Binding-site contacts:
Ligand atom C5 contacts residue ASN154 of chain 2.A at 3.6 Å.
Ligand atom C7 contacts residue ASN154 of chain 2.A at 3.4 Å.
Ligand atom C5 contacts residue HIS104 of chain 2.B at 3.2 Å.
Ligand atom C6 contacts residue HIS104 of chain 2.B at 3.5 Å.
Ligand atom C4 contacts residue ASN154 of chain 2.A at 4.2 Å.
Ligand atom O7 contacts residue ASN154 of chain 2.A at 3.4 Å (h-bond).
Ligand atom C6 contacts residue VAL250 of chain 2.B at 4.3 Å (hydrophobic).
Ligand atom O5 contacts residue HIS104 of chain 2.B at 3.1 Å.
Ligand atom C1 contacts residue ASN154 of chain 2.A at 1.4 Å.
Ligand atom C8 contacts residue HIS104 of chain 2.B at 4.5 Å.
Ligand atom C1 contacts residue HIS104 of chain 2.B at 3.7 Å.
Ligand atom C3 contacts residue ASN154 of chain 2.A at 3.8 Å.
Ligand atom N2 contacts residue ASN154 of chain 2.A at 2.9 Å (h-bond).
Ligand atom C8 contacts residue ASN154 of chain 2.A at 3.7 Å.
Ligand atom O5 contacts residue ASN154 of chain 2.A at 2.3 Å (h-bond).
Ligand atom C2 contacts residue ASN154 of chain 2.A at 2.4 Å.
Ligand atom C4 contacts residue HIS104 of chain 2.B at 4.5 Å.

Sequence of chain 2.A:
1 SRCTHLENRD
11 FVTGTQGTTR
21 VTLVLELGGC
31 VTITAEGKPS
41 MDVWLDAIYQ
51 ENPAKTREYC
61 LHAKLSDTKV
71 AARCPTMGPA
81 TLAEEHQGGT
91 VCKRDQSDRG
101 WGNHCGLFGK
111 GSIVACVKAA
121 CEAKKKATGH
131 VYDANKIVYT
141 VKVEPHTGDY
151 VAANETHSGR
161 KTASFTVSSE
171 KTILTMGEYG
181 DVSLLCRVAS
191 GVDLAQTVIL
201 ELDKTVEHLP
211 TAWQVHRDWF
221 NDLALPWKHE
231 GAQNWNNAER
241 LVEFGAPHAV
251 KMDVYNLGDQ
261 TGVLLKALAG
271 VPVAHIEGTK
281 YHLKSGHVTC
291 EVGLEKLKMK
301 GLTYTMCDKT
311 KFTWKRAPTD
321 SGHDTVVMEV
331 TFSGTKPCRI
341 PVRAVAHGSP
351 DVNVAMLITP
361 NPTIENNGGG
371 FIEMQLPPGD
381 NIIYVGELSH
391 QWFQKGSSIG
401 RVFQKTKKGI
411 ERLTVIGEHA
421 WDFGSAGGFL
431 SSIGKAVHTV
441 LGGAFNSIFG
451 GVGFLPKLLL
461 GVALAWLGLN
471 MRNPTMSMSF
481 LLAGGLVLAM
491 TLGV

The protein below binds the small molecule below.
Small molecule (SMILES): CC(=O)N[C@H]1[C@H](O[C@H]2[C@H](O)[C@@H](NC(C)=O)CO[C@@H]2CO[C@@H]2O[C@@H](C)[C@@H](O)[C@@H](O)[C@@H]2O)O[C@H](CO)[C@@H](O)[C@@H]1O

Sequence of chain 2.B:
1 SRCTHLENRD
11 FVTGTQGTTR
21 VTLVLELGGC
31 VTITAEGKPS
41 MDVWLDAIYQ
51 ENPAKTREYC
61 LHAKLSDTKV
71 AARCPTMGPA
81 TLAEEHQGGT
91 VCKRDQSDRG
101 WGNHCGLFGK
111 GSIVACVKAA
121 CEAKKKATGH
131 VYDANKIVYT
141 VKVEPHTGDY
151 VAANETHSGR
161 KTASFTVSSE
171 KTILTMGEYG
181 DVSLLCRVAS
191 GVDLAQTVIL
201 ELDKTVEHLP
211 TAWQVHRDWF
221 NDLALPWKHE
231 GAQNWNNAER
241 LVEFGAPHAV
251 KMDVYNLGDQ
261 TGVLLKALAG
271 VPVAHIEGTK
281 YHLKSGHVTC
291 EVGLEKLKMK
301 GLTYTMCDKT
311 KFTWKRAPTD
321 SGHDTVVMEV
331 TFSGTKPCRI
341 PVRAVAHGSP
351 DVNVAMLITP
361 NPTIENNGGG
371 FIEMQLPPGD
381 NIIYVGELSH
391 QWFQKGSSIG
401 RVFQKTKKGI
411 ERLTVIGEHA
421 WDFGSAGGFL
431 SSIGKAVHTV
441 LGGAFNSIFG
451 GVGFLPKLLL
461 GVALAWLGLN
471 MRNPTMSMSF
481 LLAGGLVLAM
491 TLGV